Sequence of chain 1.A:
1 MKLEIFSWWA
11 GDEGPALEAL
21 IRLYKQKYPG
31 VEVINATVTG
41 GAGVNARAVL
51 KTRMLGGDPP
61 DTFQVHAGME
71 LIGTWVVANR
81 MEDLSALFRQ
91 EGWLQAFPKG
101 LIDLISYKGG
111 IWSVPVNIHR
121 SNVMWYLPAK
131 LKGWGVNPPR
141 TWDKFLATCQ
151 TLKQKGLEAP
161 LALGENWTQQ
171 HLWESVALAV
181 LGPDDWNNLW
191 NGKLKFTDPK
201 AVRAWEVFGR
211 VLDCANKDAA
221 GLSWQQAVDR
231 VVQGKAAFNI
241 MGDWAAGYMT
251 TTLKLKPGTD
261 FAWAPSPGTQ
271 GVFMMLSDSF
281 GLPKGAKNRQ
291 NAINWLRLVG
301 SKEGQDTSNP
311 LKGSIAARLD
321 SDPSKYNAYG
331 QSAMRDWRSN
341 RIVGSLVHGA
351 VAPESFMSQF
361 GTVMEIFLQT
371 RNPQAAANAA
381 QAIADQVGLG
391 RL

Binding-site contacts:
Ligand atom O5 contacts residue ALA42 of chain 1.A at 3.3 Å.
Ligand atom O3 contacts residue ASP278 of chain 1.A at 2.6 Å (salt-bridge).
Ligand atom O4 contacts residue TRP244 of chain 1.A at 3.5 Å.
Ligand atom O6 contacts residue TRP8 of chain 1.A at 3.4 Å (h-bond).
Ligand atom C1 contacts residue HIS348 of chain 1.A at 3.7 Å.
Ligand atom C6 contacts residue GLU13 of chain 1.A at 3.4 Å.
Ligand atom C6 contacts residue ALA42 of chain 1.A at 3.7 Å (hydrophobic).
Ligand atom O5 contacts residue HIS348 of chain 1.A at 3.9 Å.
Ligand atom C2 contacts residue GLN64 of chain 1.A at 3.9 Å.
Ligand atom O5 contacts residue TRP8 of chain 1.A at 3.4 Å (h-bond).
Ligand atom O6 contacts residue GLY41 of chain 1.A at 3.7 Å.
Ligand atom C1 contacts residue TRP8 of chain 1.A at 3.3 Å (hydrophobic).
Ligand atom O3 contacts residue TRP9 of chain 1.A at 2.9 Å (h-bond).
Ligand atom C2 contacts residue ASP278 of chain 1.A at 3.3 Å.
Ligand atom C4 contacts residue GLU13 of chain 1.A at 3.4 Å.
Ligand atom C5 contacts residue TRP244 of chain 1.A at 3.6 Å (hydrophobic).
Ligand atom O3 contacts residue GLN64 of chain 1.A at 3.6 Å (h-bond).
Ligand atom C2 contacts residue TRP8 of chain 1.A at 3.6 Å (hydrophobic).
Ligand atom O3 contacts residue LYS312 of chain 1.A at 3.0 Å (salt-bridge).
Ligand atom C2 contacts residue HIS66 of chain 1.A at 3.6 Å.
Ligand atom O6 contacts residue TRP224 of chain 1.A at 3.9 Å.
Ligand atom C4 contacts residue TRP8 of chain 1.A at 3.8 Å (hydrophobic).
Ligand atom O2 contacts residue LEU276 of chain 1.A at 3.2 Å.
Ligand atom C3 contacts residue LYS312 of chain 1.A at 3.6 Å.
Ligand atom O1 contacts residue TRP8 of chain 1.A at 3.8 Å.
Ligand atom O1 contacts residue HIS66 of chain 1.A at 3.1 Å (h-bond).
Ligand atom O1 contacts residue ALA42 of chain 1.A at 3.9 Å.
Ligand atom C6 contacts residue TRP244 of chain 1.A at 3.7 Å (hydrophobic).
Ligand atom C1 contacts residue HIS66 of chain 1.A at 3.7 Å.
Ligand atom C4 contacts residue LYS312 of chain 1.A at 3.7 Å.
Ligand atom O1 contacts residue HIS348 of chain 1.A at 2.4 Å (h-bond).
Ligand atom O2 contacts residue ASP278 of chain 1.A at 2.6 Å (salt-bridge).
Ligand atom O2 contacts residue HIS66 of chain 1.A at 2.7 Å (h-bond).
Ligand atom O6 contacts residue GLU13 of chain 1.A at 2.7 Å (salt-bridge).
Ligand atom O4 contacts residue LYS312 of chain 1.A at 2.8 Å (salt-bridge).
Ligand atom O4 contacts residue GLU13 of chain 1.A at 2.6 Å (salt-bridge).
Ligand atom C1 contacts residue ALA42 of chain 1.A at 3.8 Å (hydrophobic).
Ligand atom C3 contacts residue ASP278 of chain 1.A at 3.5 Å.
Ligand atom C6 contacts residue TRP224 of chain 1.A at 3.7 Å (hydrophobic).
Ligand atom O6 contacts residue ALA42 of chain 1.A at 3.0 Å (h-bond).

The protein below binds the small molecule below.
Small molecule (SMILES): OC[C@H]1O[C@H](O)[C@H](O)[C@@H](O)[C@@H]1O